Sequence of chain 27.D:
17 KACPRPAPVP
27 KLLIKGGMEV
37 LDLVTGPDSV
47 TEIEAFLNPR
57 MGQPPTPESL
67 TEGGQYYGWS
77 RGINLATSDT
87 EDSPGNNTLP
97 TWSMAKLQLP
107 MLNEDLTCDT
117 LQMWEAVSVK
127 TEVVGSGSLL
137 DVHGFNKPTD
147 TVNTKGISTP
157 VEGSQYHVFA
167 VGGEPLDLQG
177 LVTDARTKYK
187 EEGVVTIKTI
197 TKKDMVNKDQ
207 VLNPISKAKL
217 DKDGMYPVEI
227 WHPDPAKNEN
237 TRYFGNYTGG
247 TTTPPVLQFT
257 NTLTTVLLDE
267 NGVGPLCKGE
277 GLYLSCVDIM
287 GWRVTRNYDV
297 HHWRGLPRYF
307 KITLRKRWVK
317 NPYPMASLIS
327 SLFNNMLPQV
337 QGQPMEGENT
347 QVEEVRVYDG

Sequence of chain 27.E:
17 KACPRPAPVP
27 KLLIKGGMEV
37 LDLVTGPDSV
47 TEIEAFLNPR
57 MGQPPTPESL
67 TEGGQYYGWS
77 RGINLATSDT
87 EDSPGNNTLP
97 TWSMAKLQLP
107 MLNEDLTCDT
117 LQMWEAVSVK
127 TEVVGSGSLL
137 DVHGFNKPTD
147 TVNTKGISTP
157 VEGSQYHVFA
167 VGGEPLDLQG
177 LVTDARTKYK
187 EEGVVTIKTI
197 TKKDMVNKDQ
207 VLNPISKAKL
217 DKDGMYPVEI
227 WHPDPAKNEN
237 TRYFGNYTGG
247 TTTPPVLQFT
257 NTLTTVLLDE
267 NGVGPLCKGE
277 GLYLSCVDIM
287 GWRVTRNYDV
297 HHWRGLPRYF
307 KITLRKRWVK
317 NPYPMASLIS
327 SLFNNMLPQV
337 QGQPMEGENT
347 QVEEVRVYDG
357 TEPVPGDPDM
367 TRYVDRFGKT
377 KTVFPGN

Binding-site contacts:
Ligand atom C3 contacts residue ARG77 of chain 27.D at 3.4 Å.
Ligand atom O1A contacts residue ARG77 of chain 27.D at 2.8 Å (salt-bridge).
Ligand atom C10 contacts residue TYR72 of chain 27.D at 3.8 Å (hydrophobic).
Ligand atom C4 contacts residue ARG77 of chain 27.D at 4.1 Å.
Ligand atom C4 contacts residue TYR72 of chain 27.D at 3.4 Å (hydrophobic).
Ligand atom C5 contacts residue TYR72 of chain 27.D at 3.6 Å (hydrophobic).
Ligand atom C6 contacts residue TYR72 of chain 27.D at 3.8 Å (hydrophobic).
Ligand atom N5 contacts residue TYR72 of chain 27.D at 3.0 Å (h-bond).
Ligand atom O4 contacts residue HIS298 of chain 27.D at 2.6 Å (h-bond).
Ligand atom O1A contacts residue GLY78 of chain 27.D at 4.1 Å.
Ligand atom C11 contacts residue TYR72 of chain 27.D at 4.0 Å (hydrophobic).
Ligand atom O8 contacts residue TYR72 of chain 27.D at 3.7 Å.
Ligand atom O4 contacts residue ARG77 of chain 27.D at 4.3 Å.
Ligand atom O4 contacts residue VAL296 of chain 27.D at 4.0 Å.
Ligand atom O10 contacts residue THR291 of chain 27.D at 3.8 Å.
Ligand atom C6 contacts residue ASN93 of chain 27.D at 3.2 Å.
Ligand atom O4 contacts residue ILE79 of chain 27.D at 4.2 Å.
Ligand atom C3 contacts residue VAL296 of chain 27.D at 3.5 Å (hydrophobic).
Ligand atom C2 contacts residue ARG77 of chain 27.D at 4.0 Å.
Ligand atom O1B contacts residue TYR72 of chain 27.D at 4.0 Å.
Ligand atom O3 contacts residue ASN80 of chain 27.D at 3.8 Å.
Ligand atom O4 contacts residue THR291 of chain 27.D at 4.0 Å.
Ligand atom O1A contacts residue TYR72 of chain 27.D at 3.3 Å.
Ligand atom O3 contacts residue GLY78 of chain 27.D at 3.8 Å.
Ligand atom O3 contacts residue ARG77 of chain 27.D at 4.3 Å.
Ligand atom C4 contacts residue GLY78 of chain 27.D at 3.8 Å.
Ligand atom C11 contacts residue ASP85 of chain 27.E at 3.6 Å.
Ligand atom C1 contacts residue TYR72 of chain 27.D at 3.8 Å (hydrophobic).
Ligand atom O6 contacts residue ASN93 of chain 27.D at 3.4 Å (h-bond).
Ligand atom O1B contacts residue ARG77 of chain 27.D at 2.8 Å (salt-bridge).
Ligand atom O8 contacts residue ARG77 of chain 27.D at 3.6 Å.
Ligand atom O4 contacts residue TYR72 of chain 27.D at 3.9 Å.
Ligand atom C1 contacts residue ARG77 of chain 27.D at 3.4 Å.
Ligand atom C3 contacts residue HIS298 of chain 27.D at 3.9 Å.
Ligand atom C6 contacts residue THR94 of chain 27.D at 4.2 Å.
Ligand atom C4 contacts residue HIS298 of chain 27.D at 3.7 Å.
Ligand atom C4 contacts residue VAL296 of chain 27.D at 4.2 Å (hydrophobic).
Ligand atom O4 contacts residue GLY78 of chain 27.D at 3.1 Å (h-bond).
Ligand atom C3 contacts residue GLY78 of chain 27.D at 4.0 Å.
Ligand atom O3 contacts residue VAL296 of chain 27.D at 4.3 Å.

The small molecule below binds the protein below.
Small molecule (SMILES): CC(=O)N[C@H]1[C@H]([C@H](O)[C@H](O)CO)O[C@@](O[C@H]2[C@@H](O)[C@@H](CO)O[C@@H](O[C@H]3[C@H](O)[C@@H](O)[C@H](O)O[C@@H]3CO)[C@@H]2O)(C(=O)O)C[C@@H]1O